Binding-site contacts:
Ligand atom CA contacts residue TRP9 of chain 1.A at 4.0 Å (hydrophobic).
Ligand atom N contacts residue GLU7 of chain 1.A at 2.7 Å (salt-bridge).
Ligand atom O contacts residue GLU7 of chain 1.A at 3.8 Å.
Ligand atom O contacts residue ASP10 of chain 1.A at 3.9 Å.
Ligand atom N contacts residue TRP9 of chain 1.A at 3.0 Å (h-bond).
Ligand atom CA contacts residue GLU7 of chain 1.A at 3.8 Å.
Ligand atom CG2 contacts residue PHE83 of chain 1.A at 4.2 Å (hydrophobic).
Ligand atom C contacts residue GLU7 of chain 1.A at 3.3 Å.
Ligand atom C contacts residue PHE83 of chain 1.A at 4.2 Å (hydrophobic).
Ligand atom CA contacts residue GLU7 of chain 1.A at 3.1 Å.
Ligand atom O contacts residue TRP9 of chain 1.A at 2.9 Å (h-bond).
Ligand atom CB contacts residue ASP10 of chain 1.A at 4.2 Å.
Ligand atom C contacts residue TRP9 of chain 1.A at 3.6 Å (hydrophobic).
Ligand atom CA contacts residue PHE83 of chain 1.A at 4.1 Å (hydrophobic).
Ligand atom OG contacts residue GLU76 of chain 1.A at 4.2 Å.
Ligand atom CG1 contacts residue LEU11 of chain 1.A at 3.6 Å (hydrophobic).
Ligand atom O contacts residue GLU7 of chain 1.A at 3.1 Å (salt-bridge).
Ligand atom CG1 contacts residue TYR81 of chain 1.A at 3.5 Å (hydrophobic).
Ligand atom N contacts residue GLU7 of chain 1.A at 4.3 Å.
Ligand atom O contacts residue PHE83 of chain 1.A at 3.5 Å.
Ligand atom N contacts residue TRP9 of chain 1.A at 3.9 Å.
Ligand atom CA contacts residue TRP9 of chain 1.A at 3.2 Å (hydrophobic).
Ligand atom O contacts residue LEU11 of chain 1.A at 3.0 Å (h-bond).
Ligand atom CG2 contacts residue TRP9 of chain 1.A at 3.8 Å (hydrophobic).
Ligand atom CB contacts residue GLU7 of chain 1.A at 3.7 Å.
Ligand atom C contacts residue ARG74 of chain 1.A at 4.2 Å.
Ligand atom CB contacts residue TRP9 of chain 1.A at 3.0 Å (hydrophobic).
Ligand atom C contacts residue LEU11 of chain 1.A at 4.0 Å (hydrophobic).
Ligand atom CA contacts residue LEU11 of chain 1.A at 4.2 Å (hydrophobic).
Ligand atom CB contacts residue LEU11 of chain 1.A at 4.0 Å (hydrophobic).
Ligand atom O contacts residue ARG74 of chain 1.A at 3.3 Å.
Ligand atom OG contacts residue ARG74 of chain 1.A at 3.1 Å (salt-bridge).
Ligand atom C contacts residue TRP9 of chain 1.A at 4.2 Å (hydrophobic).
Ligand atom CB contacts residue TRP9 of chain 1.A at 3.1 Å (hydrophobic).
Ligand atom OG contacts residue TRP9 of chain 1.A at 4.3 Å.
Ligand atom CB contacts residue GLU7 of chain 1.A at 3.7 Å.
Ligand atom C contacts residue GLU7 of chain 1.A at 3.3 Å.
Ligand atom CA contacts residue TRP9 of chain 1.A at 4.1 Å (hydrophobic).
Ligand atom CG2 contacts residue LEU11 of chain 1.A at 4.1 Å (hydrophobic).
Ligand atom O contacts residue ASP8 of chain 1.A at 3.9 Å.

Sequence of chain 1.A:
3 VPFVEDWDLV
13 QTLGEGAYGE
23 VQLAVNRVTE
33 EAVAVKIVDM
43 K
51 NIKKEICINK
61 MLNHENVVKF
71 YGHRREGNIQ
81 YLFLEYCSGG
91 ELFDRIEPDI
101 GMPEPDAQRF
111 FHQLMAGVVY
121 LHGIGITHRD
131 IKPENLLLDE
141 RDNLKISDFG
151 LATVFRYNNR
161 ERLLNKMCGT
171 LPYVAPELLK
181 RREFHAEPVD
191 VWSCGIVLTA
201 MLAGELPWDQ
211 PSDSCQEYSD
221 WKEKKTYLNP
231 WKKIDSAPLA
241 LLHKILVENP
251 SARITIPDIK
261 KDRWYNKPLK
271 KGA

This protein binds this small molecule.
Small molecule (SMILES): CC(C)[C@H](NC(=O)[C@H](CO)NC(=O)[C@H](C)N)C(=O)N[C@@H](CO)C(=O)N[C@@H](C)C=O